The protein below binds the small molecule below.
Small molecule (SMILES): CCCCCCCCCCCC(=O)N[C@@H](Cc1ccc(O)cc1)C(=O)O

Sequence of chain 1.G:
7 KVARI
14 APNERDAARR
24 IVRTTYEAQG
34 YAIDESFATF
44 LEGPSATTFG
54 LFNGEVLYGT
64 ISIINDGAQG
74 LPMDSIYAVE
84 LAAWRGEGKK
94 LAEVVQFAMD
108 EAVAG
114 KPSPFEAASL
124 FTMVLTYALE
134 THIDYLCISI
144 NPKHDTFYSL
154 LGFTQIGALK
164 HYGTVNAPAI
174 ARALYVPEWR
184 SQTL

Binding-site contacts:
Ligand atom C4 contacts residue TYR151 of chain 1.G at 3.4 Å (hydrophobic).
Ligand atom OL contacts residue VAL98 of chain 1.G at 3.4 Å.
Ligand atom OL contacts residue PHE100 of chain 1.G at 3.1 Å (h-bond).
Ligand atom CA contacts residue TYR29 of chain 1.G at 3.3 Å (hydrophobic).
Ligand atom OH contacts residue ALA170 of chain 1.G at 3.5 Å.
Ligand atom C contacts residue TYR29 of chain 1.G at 3.6 Å (hydrophobic).
Ligand atom CG contacts residue SER142 of chain 1.G at 3.7 Å.
Ligand atom CE1 contacts residue ASN144 of chain 1.G at 3.5 Å.
Ligand atom C6 contacts residue TYR151 of chain 1.G at 3.4 Å (hydrophobic).
Ligand atom OH contacts residue ASN144 of chain 1.G at 2.8 Å (h-bond).
Ligand atom C contacts residue GLN99 of chain 1.G at 3.4 Å.
Ligand atom OL contacts residue GLN99 of chain 1.G at 2.9 Å (h-bond).
Ligand atom C8 contacts residue PHE124 of chain 1.G at 3.5 Å (hydrophobic).
Ligand atom O2 contacts residue PHE40 of chain 1.G at 3.8 Å.
Ligand atom CB contacts residue SER142 of chain 1.G at 3.3 Å.
Ligand atom C2 contacts residue ILE143 of chain 1.G at 3.8 Å (hydrophobic).
Ligand atom C5 contacts residue ILE141 of chain 1.G at 3.7 Å (hydrophobic).
Ligand atom O2 contacts residue VAL98 of chain 1.G at 3.7 Å.
Ligand atom C4 contacts residue ILE141 of chain 1.G at 3.8 Å (hydrophobic).
Ligand atom C5 contacts residue VAL97 of chain 1.G at 3.8 Å (hydrophobic).
Ligand atom CE1 contacts residue ILE143 of chain 1.G at 3.4 Å (hydrophobic).
Ligand atom C3 contacts residue VAL97 of chain 1.G at 3.7 Å (hydrophobic).
Ligand atom OH contacts residue PRO171 of chain 1.G at 3.0 Å (h-bond).
Ligand atom CD1 contacts residue SER142 of chain 1.G at 3.5 Å.
Ligand atom C6 contacts residue ILE141 of chain 1.G at 3.8 Å (hydrophobic).
Ligand atom C1 contacts residue SER142 of chain 1.G at 3.6 Å.
Ligand atom C9 contacts residue PHE156 of chain 1.G at 3.7 Å (hydrophobic).
Ligand atom C7 contacts residue VAL97 of chain 1.G at 3.8 Å (hydrophobic).
Ligand atom O2 contacts residue GLN99 of chain 1.G at 3.0 Å (h-bond).
Ligand atom CZ contacts residue PRO171 of chain 1.G at 3.6 Å (hydrophobic).
Ligand atom C5 contacts residue ILE64 of chain 1.G at 3.8 Å (hydrophobic).
Ligand atom O contacts residue VAL98 of chain 1.G at 3.2 Å.
Ligand atom O2 contacts residue TYR29 of chain 1.G at 3.0 Å (h-bond).
Ligand atom C2 contacts residue SER142 of chain 1.G at 3.7 Å.
Ligand atom CD1 contacts residue ILE143 of chain 1.G at 3.8 Å (hydrophobic).
Ligand atom CZ contacts residue ASN144 of chain 1.G at 3.6 Å.
Ligand atom O contacts residue GLN99 of chain 1.G at 3.5 Å (h-bond).
Ligand atom CA contacts residue SER142 of chain 1.G at 3.6 Å.
Ligand atom CE1 contacts residue PRO171 of chain 1.G at 3.4 Å (hydrophobic).
Ligand atom N contacts residue SER142 of chain 1.G at 2.9 Å (h-bond).